Binding-site contacts:
Ligand atom C2 contacts residue GLY408 of chain 1.K at 3.9 Å.
Ligand atom O4 contacts residue ZN1 of chain 1.RC at 2.1 Å.
Ligand atom C11 contacts residue ASP298 of chain 1.K at 3.9 Å.
Ligand atom C11 contacts residue ZN1 of chain 1.QC at 3.1 Å.
Ligand atom C2 contacts residue ALA496 of chain 1.K at 3.9 Å (hydrophobic).
Ligand atom N2 contacts residue LEU406 of chain 1.K at 3.2 Å (h-bond).
Ligand atom C11 contacts residue ASP378 of chain 1.K at 3.1 Å.
Ligand atom O3 contacts residue ZN1 of chain 1.RC at 3.7 Å.
Ligand atom C3 contacts residue LEU406 of chain 1.K at 3.6 Å (hydrophobic).
Ligand atom O3 contacts residue ZN1 of chain 1.QC at 2.4 Å.
Ligand atom O3 contacts residue ASP378 of chain 1.K at 3.0 Å (salt-bridge).
Ligand atom N2 contacts residue ZN1 of chain 1.RC at 3.0 Å.
Ligand atom O2 contacts residue GLY408 of chain 1.K at 3.8 Å.
Ligand atom C4 contacts residue GLY408 of chain 1.K at 3.5 Å.
Ligand atom O4 contacts residue GLU380 of chain 1.K at 2.7 Å (salt-bridge).
Ligand atom C3 contacts residue THR405 of chain 1.K at 3.7 Å.
Ligand atom O3 contacts residue ASP298 of chain 1.K at 3.0 Å (salt-bridge).
Ligand atom BR1 contacts residue PHE317 of chain 1.K at 3.8 Å.
Ligand atom O3 contacts residue LYS305 of chain 1.K at 2.9 Å (salt-bridge).
Ligand atom N2 contacts residue CO31 of chain 1.SC at 2.8 Å (h-bond).
Ligand atom C1 contacts residue GLY408 of chain 1.K at 3.8 Å.
Ligand atom O4 contacts residue ASP378 of chain 1.K at 2.8 Å (salt-bridge).
Ligand atom C3 contacts residue GLY408 of chain 1.K at 3.6 Å.
Ligand atom O4 contacts residue LYS293 of chain 1.K at 3.3 Å (salt-bridge).
Ligand atom C3 contacts residue THR407 of chain 1.K at 3.9 Å.
Ligand atom N2 contacts residue ASP378 of chain 1.K at 3.0 Å (salt-bridge).
Ligand atom O2 contacts residue THR407 of chain 1.K at 3.9 Å.
Ligand atom C5 contacts residue LEU406 of chain 1.K at 3.4 Å (hydrophobic).
Ligand atom C11 contacts residue LEU406 of chain 1.K at 3.7 Å (hydrophobic).
Ligand atom C11 contacts residue ZN1 of chain 1.RC at 3.7 Å.
Ligand atom N2 contacts residue LYS293 of chain 1.K at 3.8 Å.
Ligand atom C9 contacts residue ARG382 of chain 1.K at 3.5 Å.
Ligand atom C12 contacts residue GLY408 of chain 1.K at 3.7 Å.
Ligand atom C13 contacts residue GLY408 of chain 1.K at 3.6 Å.
Ligand atom O4 contacts residue ASP298 of chain 1.K at 3.1 Å (salt-bridge).
Ligand atom C8 contacts residue ASN376 of chain 1.K at 3.4 Å.
Ligand atom O4 contacts residue CO31 of chain 1.SC at 2.9 Å (h-bond).
Ligand atom N2 contacts residue ZN1 of chain 1.QC at 3.0 Å.
Ligand atom C4 contacts residue LEU406 of chain 1.K at 3.9 Å (hydrophobic).
Ligand atom O4 contacts residue ZN1 of chain 1.QC at 2.2 Å.

This small molecule binds to this protein.
Small molecule (SMILES): CC(C)(C)OC(=O)N[C@@H](C(=O)NO)c1ccc(Br)cc1

Sequence of chain 1.K:
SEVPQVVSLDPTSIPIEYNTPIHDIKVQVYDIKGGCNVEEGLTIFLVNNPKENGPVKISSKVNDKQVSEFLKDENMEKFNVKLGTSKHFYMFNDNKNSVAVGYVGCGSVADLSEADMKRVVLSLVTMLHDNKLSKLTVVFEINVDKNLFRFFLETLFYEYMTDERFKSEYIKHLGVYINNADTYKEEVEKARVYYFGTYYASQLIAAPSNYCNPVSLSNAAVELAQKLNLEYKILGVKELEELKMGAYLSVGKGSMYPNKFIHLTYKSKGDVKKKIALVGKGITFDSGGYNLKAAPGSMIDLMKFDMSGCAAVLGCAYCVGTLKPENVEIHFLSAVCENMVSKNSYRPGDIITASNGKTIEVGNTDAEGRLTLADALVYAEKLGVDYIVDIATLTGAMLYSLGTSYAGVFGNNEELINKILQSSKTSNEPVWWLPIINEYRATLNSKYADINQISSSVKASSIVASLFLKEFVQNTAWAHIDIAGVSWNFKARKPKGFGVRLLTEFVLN